Binding-site contacts:
Ligand atom C1 contacts residue GLN245 of chain 1.C at 4.2 Å.
Ligand atom O1 contacts residue GLN245 of chain 1.C at 3.3 Å (h-bond).
Ligand atom O2 contacts residue GLN245 of chain 1.C at 3.9 Å.
Ligand atom C2 contacts residue GLN245 of chain 1.C at 4.0 Å.

The protein below binds the small molecule below.
Small molecule (SMILES): OC[C@H]1O[C@@H](O)[C@H](O)[C@H]1O

Sequence of chain 1.C:
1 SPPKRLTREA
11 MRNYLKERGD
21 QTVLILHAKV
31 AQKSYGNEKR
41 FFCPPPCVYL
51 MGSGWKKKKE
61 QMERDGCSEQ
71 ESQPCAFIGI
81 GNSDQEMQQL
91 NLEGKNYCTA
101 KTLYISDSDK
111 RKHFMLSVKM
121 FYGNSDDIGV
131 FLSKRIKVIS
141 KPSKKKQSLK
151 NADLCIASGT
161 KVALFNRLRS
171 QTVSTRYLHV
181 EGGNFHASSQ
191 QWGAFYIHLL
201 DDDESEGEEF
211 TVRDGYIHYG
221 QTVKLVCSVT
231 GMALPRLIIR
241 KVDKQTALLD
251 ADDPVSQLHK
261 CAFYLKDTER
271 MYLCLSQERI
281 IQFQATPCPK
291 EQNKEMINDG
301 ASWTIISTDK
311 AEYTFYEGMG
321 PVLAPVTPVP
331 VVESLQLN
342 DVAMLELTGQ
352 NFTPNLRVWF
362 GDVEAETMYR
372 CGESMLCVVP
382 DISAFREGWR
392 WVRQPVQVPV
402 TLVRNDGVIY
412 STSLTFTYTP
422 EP